Sequence of chain 1.B:
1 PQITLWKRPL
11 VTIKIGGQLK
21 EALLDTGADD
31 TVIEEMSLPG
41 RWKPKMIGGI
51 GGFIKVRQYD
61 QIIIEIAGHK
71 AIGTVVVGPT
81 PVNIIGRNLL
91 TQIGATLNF

This protein binds this small molecule.
Small molecule (SMILES): CCC[C@@]1(CCc2ccccc2)CC(O)=C([C@H](CC)c2cccc(NS(=O)(=O)c3ccc(C(F)(F)F)cn3)c2)C(=O)O1

Sequence of chain 1.A:
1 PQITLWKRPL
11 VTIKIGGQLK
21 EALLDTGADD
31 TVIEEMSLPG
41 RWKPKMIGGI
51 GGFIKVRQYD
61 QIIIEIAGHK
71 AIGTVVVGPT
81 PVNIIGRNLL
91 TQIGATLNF

Binding-site contacts:
Ligand atom C5 contacts residue ASP25 of chain 1.A at 3.2 Å.
Ligand atom O32 contacts residue ASP30 of chain 1.A at 3.1 Å (salt-bridge).
Ligand atom O31 contacts residue ASP30 of chain 1.A at 3.4 Å (salt-bridge).
Ligand atom F42 contacts residue VAL82 of chain 1.B at 3.5 Å.
Ligand atom O1 contacts residue ILE50 of chain 1.B at 3.6 Å.
Ligand atom C38 contacts residue GLY48 of chain 1.A at 3.2 Å.
Ligand atom O32 contacts residue ASP29 of chain 1.A at 3.3 Å (salt-bridge).
Ligand atom C36 contacts residue ARG8 of chain 1.B at 3.4 Å.
Ligand atom F40 contacts residue ARG8 of chain 1.B at 3.3 Å.
Ligand atom O7 contacts residue ILE50 of chain 1.B at 3.0 Å (h-bond).
Ligand atom C18 contacts residue VAL82 of chain 1.A at 3.7 Å (hydrophobic).
Ligand atom C19 contacts residue VAL82 of chain 1.A at 3.7 Å (hydrophobic).
Ligand atom C19 contacts residue LEU23 of chain 1.A at 3.7 Å (hydrophobic).
Ligand atom C35 contacts residue ASP29 of chain 1.A at 3.6 Å.
Ligand atom N28 contacts residue GLY48 of chain 1.A at 2.7 Å (h-bond).
Ligand atom C4 contacts residue ASP25 of chain 1.A at 3.2 Å.
Ligand atom C2 contacts residue ILE50 of chain 1.B at 3.7 Å (hydrophobic).
Ligand atom N34 contacts residue ASP29 of chain 1.A at 3.2 Å (salt-bridge).
Ligand atom O8 contacts residue ASP25 of chain 1.B at 2.7 Å (salt-bridge).
Ligand atom C33 contacts residue GLY48 of chain 1.A at 3.6 Å.
Ligand atom C4 contacts residue ASP25 of chain 1.B at 3.4 Å.
Ligand atom O1 contacts residue GLY49 of chain 1.B at 3.4 Å.
Ligand atom C27 contacts residue GLY48 of chain 1.A at 3.3 Å.
Ligand atom F41 contacts residue ARG8 of chain 1.B at 3.4 Å.
Ligand atom C37 contacts residue ARG8 of chain 1.B at 3.5 Å.
Ligand atom O31 contacts residue ILE47 of chain 1.A at 3.7 Å.
Ligand atom C22 contacts residue ILE84 of chain 1.B at 3.7 Å (hydrophobic).
Ligand atom C10 contacts residue ILE50 of chain 1.A at 3.7 Å (hydrophobic).
Ligand atom C22 contacts residue ASP25 of chain 1.B at 3.7 Å.
Ligand atom C25 contacts residue ALA28 of chain 1.A at 3.5 Å (hydrophobic).
Ligand atom S30 contacts residue GLY48 of chain 1.A at 3.7 Å.
Ligand atom O7 contacts residue GLY49 of chain 1.A at 3.5 Å.
Ligand atom F40 contacts residue LEU23 of chain 1.B at 3.5 Å.
Ligand atom C19 contacts residue GOL1 of chain 1.I at 3.7 Å.
Ligand atom O8 contacts residue ASP25 of chain 1.A at 2.5 Å (salt-bridge).
Ligand atom C35 contacts residue GLY27 of chain 1.A at 3.3 Å.
Ligand atom O7 contacts residue ILE50 of chain 1.A at 2.9 Å (h-bond).
Ligand atom C11 contacts residue ILE50 of chain 1.A at 3.7 Å (hydrophobic).
Ligand atom C29 contacts residue GLY48 of chain 1.A at 3.1 Å.
Ligand atom C39 contacts residue ARG8 of chain 1.B at 3.6 Å.